Binding-site contacts:
Ligand atom C7 contacts residue ASN12 of chain 33.M at 3.9 Å.
Ligand atom C2 contacts residue ASN12 of chain 33.M at 3.3 Å.
Ligand atom C5 contacts residue ASN12 of chain 33.M at 4.2 Å.
Ligand atom C1 contacts residue ASN12 of chain 33.M at 2.2 Å.
Ligand atom O5 contacts residue ASN12 of chain 33.M at 2.8 Å (h-bond).
Ligand atom N2 contacts residue ASN12 of chain 33.M at 3.8 Å.
Ligand atom O7 contacts residue ASN12 of chain 33.M at 3.6 Å.

Sequence of chain 33.M:
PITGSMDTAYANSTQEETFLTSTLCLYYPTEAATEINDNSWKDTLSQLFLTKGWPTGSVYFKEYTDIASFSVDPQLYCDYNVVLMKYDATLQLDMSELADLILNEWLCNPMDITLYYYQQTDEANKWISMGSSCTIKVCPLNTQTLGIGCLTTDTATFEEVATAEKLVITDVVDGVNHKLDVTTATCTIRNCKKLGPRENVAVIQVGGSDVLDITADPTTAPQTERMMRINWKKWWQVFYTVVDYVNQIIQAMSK

A small-molecule ligand and the protein it binds are described below.
Small molecule (SMILES): CC(=O)N[C@H]1[C@H](O[C@H]2[C@H](O)[C@@H](NC(C)=O)CO[C@@H]2CO)O[C@H](CO)[C@@H](O)[C@@H]1O